Sequence of chain 1.A:
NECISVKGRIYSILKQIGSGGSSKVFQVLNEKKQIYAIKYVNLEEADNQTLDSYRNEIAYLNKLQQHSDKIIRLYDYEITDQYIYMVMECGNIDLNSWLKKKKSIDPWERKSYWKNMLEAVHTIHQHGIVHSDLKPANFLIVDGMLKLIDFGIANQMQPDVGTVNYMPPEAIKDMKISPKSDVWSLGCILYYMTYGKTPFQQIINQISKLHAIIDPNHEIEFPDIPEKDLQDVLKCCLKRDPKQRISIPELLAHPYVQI

The small molecule below binds the protein below.
Small molecule (SMILES): CNC(=O)c1ccc(Nc2nc(OC3CCCC3)c3c(-c4ccc5nc(C)oc5c4)c[nH]c3n2)c(OC)c1

Binding-site contacts:
Ligand atom C7 contacts residue MET108 of chain 1.A at 3.4 Å (hydrophobic).
Ligand atom C6 contacts residue ILE169 of chain 1.A at 3.5 Å (hydrophobic).
Ligand atom C11 contacts residue ALA57 of chain 1.A at 3.6 Å (hydrophobic).
Ligand atom C11 contacts residue LEU160 of chain 1.A at 3.2 Å (hydrophobic).
Ligand atom O4 contacts residue GLY111 of chain 1.A at 3.1 Å (h-bond).
Ligand atom C2 contacts residue ILE169 of chain 1.A at 2.8 Å (hydrophobic).
Ligand atom N4 contacts residue ILE37 of chain 1.A at 3.6 Å.
Ligand atom N6 contacts residue GLY111 of chain 1.A at 3.1 Å (h-bond).
Ligand atom N2 contacts residue ALA57 of chain 1.A at 3.2 Å.
Ligand atom N1 contacts residue ILE169 of chain 1.A at 3.4 Å (h-bond).
Ligand atom C28 contacts residue GLN47 of chain 1.A at 3.6 Å.
Ligand atom C7 contacts residue ILE169 of chain 1.A at 3.7 Å (hydrophobic).
Ligand atom C10 contacts residue GLU109 of chain 1.A at 3.4 Å.
Ligand atom C3 contacts residue ILE169 of chain 1.A at 3.8 Å (hydrophobic).
Ligand atom C17 contacts residue ILE169 of chain 1.A at 3.6 Å (hydrophobic).
Ligand atom C24 contacts residue ASP114 of chain 1.A at 3.7 Å.
Ligand atom C20 contacts residue GLY111 of chain 1.A at 3.7 Å.
Ligand atom C1 contacts residue ILE169 of chain 1.A at 3.1 Å (hydrophobic).
Ligand atom C10 contacts residue ALA57 of chain 1.A at 3.6 Å (hydrophobic).
Ligand atom C8 contacts residue MET108 of chain 1.A at 3.7 Å (hydrophobic).
Ligand atom N1 contacts residue LYS59 of chain 1.A at 3.2 Å (salt-bridge).
Ligand atom N3 contacts residue ILE37 of chain 1.A at 3.6 Å.
Ligand atom N5 contacts residue ASP114 of chain 1.A at 3.7 Å.
Ligand atom N6 contacts residue LEU160 of chain 1.A at 3.4 Å.
Ligand atom C20 contacts residue ILE37 of chain 1.A at 3.8 Å (hydrophobic).
Ligand atom C19 contacts residue ILE37 of chain 1.A at 3.6 Å (hydrophobic).
Ligand atom O1 contacts residue MET108 of chain 1.A at 3.7 Å.
Ligand atom C12 contacts residue LEU160 of chain 1.A at 3.6 Å (hydrophobic).
Ligand atom O4 contacts residue ASN112 of chain 1.A at 3.4 Å (h-bond).
Ligand atom O1 contacts residue ILE169 of chain 1.A at 3.0 Å (h-bond).
Ligand atom C27 contacts residue SER117 of chain 1.A at 3.6 Å.
Ligand atom N2 contacts residue GLU109 of chain 1.A at 2.7 Å (salt-bridge).
Ligand atom C6 contacts residue MET108 of chain 1.A at 3.6 Å (hydrophobic).
Ligand atom C28 contacts residue ILE37 of chain 1.A at 3.4 Å (hydrophobic).
Ligand atom C22 contacts residue ASN112 of chain 1.A at 3.4 Å.
Ligand atom C19 contacts residue LEU160 of chain 1.A at 3.7 Å (hydrophobic).
Ligand atom N4 contacts residue GLY111 of chain 1.A at 3.1 Å (h-bond).
Ligand atom C21 contacts residue ASN112 of chain 1.A at 3.4 Å.
Ligand atom C21 contacts residue GLY111 of chain 1.A at 3.7 Å.
Ligand atom N2 contacts residue LEU160 of chain 1.A at 3.4 Å.